Sequence of chain 5.A:
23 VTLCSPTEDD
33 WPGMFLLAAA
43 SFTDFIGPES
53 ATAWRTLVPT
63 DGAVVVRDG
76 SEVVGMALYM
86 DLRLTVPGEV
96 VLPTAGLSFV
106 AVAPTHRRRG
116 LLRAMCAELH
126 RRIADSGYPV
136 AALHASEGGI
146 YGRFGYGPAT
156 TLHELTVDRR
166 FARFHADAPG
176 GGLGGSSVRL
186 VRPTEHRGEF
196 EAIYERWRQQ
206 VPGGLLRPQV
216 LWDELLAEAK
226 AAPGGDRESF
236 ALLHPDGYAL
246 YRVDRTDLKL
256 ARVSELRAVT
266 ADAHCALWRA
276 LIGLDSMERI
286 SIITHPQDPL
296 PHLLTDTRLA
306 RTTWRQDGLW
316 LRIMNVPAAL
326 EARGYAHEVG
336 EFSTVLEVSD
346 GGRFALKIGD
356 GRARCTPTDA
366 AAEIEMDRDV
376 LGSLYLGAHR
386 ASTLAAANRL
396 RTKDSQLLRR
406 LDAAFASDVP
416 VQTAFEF

The protein below binds the small molecule below.
Small molecule (SMILES): CC1=C(c2cccc(Cl)c2)S(=O)(=O)N=C1NCCCN1CCOCC1

Binding-site contacts:
Ligand atom C3 contacts residue SER103 of chain 5.A at 3.5 Å.
Ligand atom C5 contacts residue PHE422 of chain 5.A at 3.8 Å (hydrophobic).
Ligand atom O2 contacts residue SER103 of chain 5.A at 3.6 Å (h-bond).
Ligand atom C13 contacts residue PHE422 of chain 5.A at 3.9 Å (hydrophobic).
Ligand atom O contacts residue SER141 of chain 5.A at 3.5 Å.
Ligand atom C6 contacts residue ILE48 of chain 5.A at 4.0 Å (hydrophobic).
Ligand atom C1 contacts residue PHE104 of chain 5.A at 3.5 Å (hydrophobic).
Ligand atom C15 contacts residue MET85 of chain 5.A at 3.8 Å (hydrophobic).
Ligand atom CL contacts residue ALA53 of chain 5.A at 3.6 Å.
Ligand atom C5 contacts residue TRP56 of chain 5.A at 3.3 Å (hydrophobic).
Ligand atom CL contacts residue PHE104 of chain 5.A at 3.9 Å.
Ligand atom C1 contacts residue ALA53 of chain 5.A at 4.0 Å (hydrophobic).
Ligand atom O1 contacts residue PHE104 of chain 5.A at 3.7 Å.
Ligand atom C14 contacts residue TRP56 of chain 5.A at 3.9 Å (hydrophobic).
Ligand atom O1 contacts residue ILE48 of chain 5.A at 3.7 Å.
Ligand atom S contacts residue SER103 of chain 5.A at 4.0 Å.
Ligand atom C contacts residue ALA53 of chain 5.A at 3.8 Å (hydrophobic).
Ligand atom C12 contacts residue ALA140 of chain 5.A at 3.6 Å (hydrophobic).
Ligand atom C12 contacts residue SER141 of chain 5.A at 3.6 Å.
Ligand atom C4 contacts residue SER103 of chain 5.A at 3.8 Å.
Ligand atom C6 contacts residue PHE422 of chain 5.A at 3.9 Å (hydrophobic).
Ligand atom C9 contacts residue GLU421 of chain 5.A at 3.7 Å.
Ligand atom C16 contacts residue TRP56 of chain 5.A at 4.0 Å (hydrophobic).
Ligand atom O2 contacts residue PHE44 of chain 5.A at 3.7 Å.
Ligand atom C16 contacts residue LEU83 of chain 5.A at 3.9 Å (hydrophobic).
Ligand atom C13 contacts residue HIS139 of chain 5.A at 3.8 Å.
Ligand atom N contacts residue PHE422 of chain 5.A at 4.0 Å.
Ligand atom CL contacts residue TRP33 of chain 5.A at 3.8 Å.
Ligand atom C15 contacts residue LEU83 of chain 5.A at 3.9 Å (hydrophobic).
Ligand atom O1 contacts residue PHE47 of chain 5.A at 3.5 Å.
Ligand atom C2 contacts residue SER103 of chain 5.A at 3.6 Å.
Ligand atom C15 contacts residue TRP56 of chain 5.A at 3.7 Å (hydrophobic).
Ligand atom O2 contacts residue PHE104 of chain 5.A at 3.2 Å (h-bond).
Ligand atom C4 contacts residue ILE48 of chain 5.A at 3.9 Å (hydrophobic).
Ligand atom O contacts residue ALA140 of chain 5.A at 3.6 Å (h-bond).
Ligand atom C14 contacts residue SER103 of chain 5.A at 3.3 Å.
Ligand atom C4 contacts residue PHE422 of chain 5.A at 3.8 Å (hydrophobic).
Ligand atom C3 contacts residue ILE48 of chain 5.A at 4.0 Å (hydrophobic).
Ligand atom C12 contacts residue HIS139 of chain 5.A at 3.3 Å.
Ligand atom C contacts residue PHE104 of chain 5.A at 3.9 Å (hydrophobic).